Sequence of chain 1.A:
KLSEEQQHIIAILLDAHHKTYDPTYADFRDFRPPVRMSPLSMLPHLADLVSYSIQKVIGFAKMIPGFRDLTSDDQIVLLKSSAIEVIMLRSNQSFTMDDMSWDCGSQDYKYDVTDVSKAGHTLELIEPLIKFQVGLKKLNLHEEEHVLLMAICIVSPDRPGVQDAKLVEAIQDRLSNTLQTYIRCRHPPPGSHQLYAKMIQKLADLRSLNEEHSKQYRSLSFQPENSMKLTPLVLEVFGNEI

Binding-site contacts:
Ligand atom C3 contacts residue TYR28 of chain 1.A at 3.3 Å (hydrophobic).
Ligand atom C3 contacts residue SER112 of chain 1.A at 3.7 Å.
Ligand atom C28 contacts residue SER71 of chain 1.A at 3.6 Å.
Ligand atom C5 contacts residue SER109 of chain 1.A at 3.8 Å.
Ligand atom C2 contacts residue TYR28 of chain 1.A at 3.8 Å (hydrophobic).
Ligand atom C24 contacts residue VAL68 of chain 1.A at 3.8 Å (hydrophobic).
Ligand atom C4 contacts residue SER112 of chain 1.A at 3.7 Å.
Ligand atom C21 contacts residue LEU143 of chain 1.A at 3.6 Å (hydrophobic).
Ligand atom C1 contacts residue SER71 of chain 1.A at 3.7 Å.
Ligand atom C28 contacts residue ARG108 of chain 1.A at 3.9 Å.
Ligand atom C23 contacts residue HIS139 of chain 1.A at 3.5 Å.
Ligand atom C15 contacts residue MET106 of chain 1.A at 3.9 Å (hydrophobic).
Ligand atom C26 contacts residue HIS139 of chain 1.A at 3.5 Å.
Ligand atom C9 contacts residue TRP120 of chain 1.A at 3.4 Å (hydrophobic).
Ligand atom C7 contacts residue SER109 of chain 1.A at 3.4 Å.
Ligand atom C12 contacts residue VAL134 of chain 1.A at 3.8 Å (hydrophobic).
Ligand atom C26 contacts residue LEU61 of chain 1.A at 3.7 Å (hydrophobic).
Ligand atom C25 contacts residue HIS231 of chain 1.A at 3.7 Å.
Ligand atom C6 contacts residue TRP120 of chain 1.A at 4.0 Å (hydrophobic).
Ligand atom O1 contacts residue ARG108 of chain 1.A at 2.8 Å (salt-bridge).
Ligand atom O3 contacts residue HIS231 of chain 1.A at 2.7 Å (h-bond).
Ligand atom O2 contacts residue SER109 of chain 1.A at 3.3 Å.
Ligand atom C28 contacts residue PHE35 of chain 1.A at 3.8 Å (hydrophobic).
Ligand atom C1 contacts residue ARG108 of chain 1.A at 3.9 Å.
Ligand atom O1 contacts residue SER71 of chain 1.A at 2.8 Å (h-bond).
Ligand atom O2 contacts residue TYR28 of chain 1.A at 2.7 Å (h-bond).
Ligand atom O3 contacts residue TYR235 of chain 1.A at 3.7 Å.
Ligand atom C10 contacts residue SER109 of chain 1.A at 3.8 Å.
Ligand atom O2 contacts residue SER112 of chain 1.A at 3.0 Å (h-bond).
Ligand atom C4 contacts residue CYS122 of chain 1.A at 3.5 Å (hydrophobic).
Ligand atom C24 contacts residue HIS231 of chain 1.A at 3.6 Å.
Ligand atom C10 contacts residue SER71 of chain 1.A at 3.7 Å.
Ligand atom C18 contacts residue VAL68 of chain 1.A at 3.5 Å (hydrophobic).
Ligand atom C24 contacts residue HIS139 of chain 1.A at 3.9 Å.
Ligand atom O3 contacts residue HIS139 of chain 1.A at 2.8 Å (h-bond).
Ligand atom C16 contacts residue MET106 of chain 1.A at 3.9 Å (hydrophobic).
Ligand atom C25 contacts residue HIS139 of chain 1.A at 3.5 Å.
Ligand atom C6 contacts residue SER109 of chain 1.A at 3.6 Å.
Ligand atom C3 contacts residue CYS122 of chain 1.A at 4.0 Å (hydrophobic).
Ligand atom C3 contacts residue TYR32 of chain 1.A at 3.7 Å (hydrophobic).

This small molecule binds to this protein.
Small molecule (SMILES): CC1[C@H](O)CC(=C/C=C2\CCC[C@]3(C)[C@@H]([C@H](C)CCCC(C)(C)O)CC[C@@H]23)C[C@H]1O